Sequence of chain 1.A:
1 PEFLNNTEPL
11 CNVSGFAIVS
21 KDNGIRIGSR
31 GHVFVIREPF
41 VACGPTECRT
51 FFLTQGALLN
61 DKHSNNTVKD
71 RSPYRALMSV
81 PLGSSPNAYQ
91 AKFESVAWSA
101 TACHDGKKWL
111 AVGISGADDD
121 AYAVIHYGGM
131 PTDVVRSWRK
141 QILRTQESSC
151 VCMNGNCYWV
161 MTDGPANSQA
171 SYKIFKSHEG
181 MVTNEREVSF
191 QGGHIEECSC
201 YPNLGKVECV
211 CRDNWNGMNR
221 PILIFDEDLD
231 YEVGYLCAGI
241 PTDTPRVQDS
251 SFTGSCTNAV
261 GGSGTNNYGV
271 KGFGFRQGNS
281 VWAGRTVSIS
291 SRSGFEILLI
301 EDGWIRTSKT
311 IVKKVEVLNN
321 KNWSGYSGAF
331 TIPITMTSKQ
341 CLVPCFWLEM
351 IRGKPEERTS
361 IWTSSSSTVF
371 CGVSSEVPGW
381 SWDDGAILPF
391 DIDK

Binding-site contacts:
Ligand atom C11 contacts residue ASN320 of chain 1.A at 3.7 Å.
Ligand atom C4 contacts residue ASN320 of chain 1.A at 3.4 Å.
Ligand atom C10 contacts residue SER293 of chain 1.A at 3.6 Å.
Ligand atom O4 contacts residue SER290 of chain 1.A at 4.3 Å.
Ligand atom O10 contacts residue TRP323 of chain 1.A at 4.1 Å.
Ligand atom O7 contacts residue TRP323 of chain 1.A at 4.1 Å.
Ligand atom C11 contacts residue ASN322 of chain 1.A at 3.7 Å.
Ligand atom C11 contacts residue LYS321 of chain 1.A at 3.6 Å.
Ligand atom O9 contacts residue SER291 of chain 1.A at 4.3 Å.
Ligand atom N5 contacts residue TRP323 of chain 1.A at 4.4 Å.
Ligand atom O8 contacts residue SER290 of chain 1.A at 3.9 Å.
Ligand atom N5 contacts residue ASN320 of chain 1.A at 3.2 Å (h-bond).
Ligand atom C11 contacts residue SER293 of chain 1.A at 3.4 Å.
Ligand atom C10 contacts residue ASN320 of chain 1.A at 3.6 Å.
Ligand atom C7 contacts residue TRP323 of chain 1.A at 3.8 Å (hydrophobic).
Ligand atom O1B contacts residue ASN320 of chain 1.A at 3.1 Å (h-bond).
Ligand atom O8 contacts residue SER288 of chain 1.A at 4.2 Å.
Ligand atom C1 contacts residue ASN320 of chain 1.A at 4.0 Å.
Ligand atom C4 contacts residue SER293 of chain 1.A at 4.0 Å.
Ligand atom C9 contacts residue SER291 of chain 1.A at 4.0 Å.
Ligand atom C9 contacts residue GLU356 of chain 1.A at 3.6 Å.
Ligand atom C9 contacts residue TRP323 of chain 1.A at 4.0 Å (hydrophobic).
Ligand atom N5 contacts residue SER293 of chain 1.A at 2.9 Å (h-bond).
Ligand atom C8 contacts residue SER291 of chain 1.A at 3.7 Å.
Ligand atom O1A contacts residue SER288 of chain 1.A at 2.5 Å (h-bond).
Ligand atom C5 contacts residue SER293 of chain 1.A at 3.9 Å.
Ligand atom C10 contacts residue LYS321 of chain 1.A at 4.3 Å.
Ligand atom C3 contacts residue ASN320 of chain 1.A at 4.0 Å.
Ligand atom O9 contacts residue GLU356 of chain 1.A at 4.0 Å.
Ligand atom C1 contacts residue SER288 of chain 1.A at 3.5 Å.
Ligand atom C10 contacts residue TRP323 of chain 1.A at 3.9 Å (hydrophobic).
Ligand atom C6 contacts residue SER291 of chain 1.A at 4.1 Å.
Ligand atom O1A contacts residue SER291 of chain 1.A at 3.6 Å.
Ligand atom C7 contacts residue SER291 of chain 1.A at 4.0 Å.
Ligand atom C11 contacts residue TRP323 of chain 1.A at 3.7 Å (hydrophobic).
Ligand atom O4 contacts residue ASN320 of chain 1.A at 2.8 Å (h-bond).
Ligand atom C5 contacts residue ASN320 of chain 1.A at 3.8 Å.
Ligand atom O1A contacts residue SER290 of chain 1.A at 3.8 Å.
Ligand atom O1B contacts residue SER288 of chain 1.A at 3.8 Å.
Ligand atom O8 contacts residue SER291 of chain 1.A at 2.8 Å (h-bond).

The small molecule below binds the protein below.
Small molecule (SMILES): CC(=O)N[C@H]1[C@H]([C@H](O)[C@H](O)CO)O[C@@](OC[C@H]2O[C@@H](O)[C@H](O)[C@@H](O)[C@H]2O)(C(=O)O)C[C@@H]1O